This small molecule binds to this protein.
Small molecule (SMILES): N[C@@H](CC(=O)O)C(=O)O

Sequence of chain 2.C:
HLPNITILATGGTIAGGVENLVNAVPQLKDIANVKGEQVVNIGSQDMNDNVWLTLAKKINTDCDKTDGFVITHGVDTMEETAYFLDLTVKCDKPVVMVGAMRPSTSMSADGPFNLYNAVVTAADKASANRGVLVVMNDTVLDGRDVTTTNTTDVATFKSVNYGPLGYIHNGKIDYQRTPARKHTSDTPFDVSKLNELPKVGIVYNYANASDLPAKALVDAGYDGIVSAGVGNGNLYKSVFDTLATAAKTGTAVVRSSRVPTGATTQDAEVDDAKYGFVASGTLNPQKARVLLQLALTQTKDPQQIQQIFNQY

Sequence of chain 2.D:
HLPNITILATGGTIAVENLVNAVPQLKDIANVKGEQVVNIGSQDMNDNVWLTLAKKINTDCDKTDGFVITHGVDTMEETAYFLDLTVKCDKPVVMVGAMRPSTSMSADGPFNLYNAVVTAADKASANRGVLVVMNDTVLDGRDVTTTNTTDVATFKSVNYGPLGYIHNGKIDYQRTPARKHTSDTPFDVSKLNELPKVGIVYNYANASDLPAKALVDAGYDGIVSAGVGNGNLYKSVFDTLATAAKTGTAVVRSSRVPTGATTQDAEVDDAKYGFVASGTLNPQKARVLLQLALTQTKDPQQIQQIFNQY

Binding-site contacts:
Ligand atom CG contacts residue ALA121 of chain 2.D at 4.2 Å (hydrophobic).
Ligand atom N contacts residue GLU290 of chain 2.C at 2.7 Å (salt-bridge).
Ligand atom O contacts residue GLN66 of chain 2.D at 4.0 Å.
Ligand atom OD2 contacts residue GLY95 of chain 2.D at 4.2 Å.
Ligand atom N contacts residue SER65 of chain 2.D at 4.4 Å.
Ligand atom OXT contacts residue GLY95 of chain 2.D at 3.4 Å.
Ligand atom N contacts residue ASP97 of chain 2.D at 2.9 Å (salt-bridge).
Ligand atom C contacts residue SER65 of chain 2.D at 3.0 Å.
Ligand atom CB contacts residue GLU290 of chain 2.C at 3.7 Å.
Ligand atom OD1 contacts residue VAL96 of chain 2.D at 2.8 Å (h-bond).
Ligand atom CB contacts residue ASP97 of chain 2.D at 3.8 Å.
Ligand atom OD2 contacts residue ALA121 of chain 2.D at 4.4 Å.
Ligand atom OXT contacts residue GLY64 of chain 2.D at 3.3 Å.
Ligand atom CA contacts residue SER65 of chain 2.D at 4.2 Å.
Ligand atom CA contacts residue GLN66 of chain 2.D at 4.0 Å.
Ligand atom O contacts residue VAL96 of chain 2.D at 3.5 Å (h-bond).
Ligand atom O contacts residue SER65 of chain 2.D at 1.9 Å (h-bond).
Ligand atom C contacts residue VAL96 of chain 2.D at 4.2 Å (hydrophobic).
Ligand atom N contacts residue ASN255 of chain 2.C at 3.5 Å (h-bond).
Ligand atom O contacts residue GLY64 of chain 2.D at 4.4 Å.
Ligand atom CA contacts residue ASP97 of chain 2.D at 4.1 Å.
Ligand atom CG contacts residue VAL96 of chain 2.D at 3.8 Å (hydrophobic).
Ligand atom OXT contacts residue ILE63 of chain 2.D at 4.4 Å.
Ligand atom CG contacts residue GLY95 of chain 2.D at 3.8 Å.
Ligand atom O contacts residue GLY95 of chain 2.D at 3.3 Å.
Ligand atom O contacts residue ASP97 of chain 2.D at 3.4 Å.
Ligand atom OXT contacts residue GLN66 of chain 2.D at 4.1 Å.
Ligand atom CA contacts residue GLU290 of chain 2.C at 3.4 Å.
Ligand atom N contacts residue GLN66 of chain 2.D at 3.2 Å (h-bond).
Ligand atom C contacts residue GLY95 of chain 2.D at 3.5 Å.
Ligand atom C contacts residue ASP97 of chain 2.D at 4.3 Å.
Ligand atom C contacts residue GLY64 of chain 2.D at 4.1 Å.
Ligand atom OXT contacts residue SER65 of chain 2.D at 2.8 Å (h-bond).
Ligand atom OD1 contacts residue GLY95 of chain 2.D at 3.3 Å.
Ligand atom C contacts residue GLN66 of chain 2.D at 3.8 Å.
Ligand atom CB contacts residue VAL96 of chain 2.D at 4.1 Å (hydrophobic).
Ligand atom OD1 contacts residue ALA121 of chain 2.D at 3.5 Å (h-bond).